Binding-site contacts:
Ligand atom O2' contacts residue ILE133 of chain 1.B at 3.8 Å.
Ligand atom N7 contacts residue CYS191 of chain 1.B at 3.5 Å (h-bond).
Ligand atom C4 contacts residue LEU182 of chain 1.B at 3.4 Å (hydrophobic).
Ligand atom C2 contacts residue ILE133 of chain 1.B at 3.4 Å (hydrophobic).
Ligand atom N3 contacts residue ASP132 of chain 1.B at 3.7 Å.
Ligand atom C2 contacts residue CYS131 of chain 1.B at 3.2 Å (hydrophobic).
Ligand atom C5 contacts residue ILE133 of chain 1.B at 3.5 Å (hydrophobic).
Ligand atom N6 contacts residue PRO190 of chain 1.B at 3.1 Å (h-bond).
Ligand atom O2' contacts residue ASP132 of chain 1.B at 2.5 Å (salt-bridge).
Ligand atom C2' contacts residue ASP132 of chain 1.B at 3.5 Å.
Ligand atom N9 contacts residue LEU182 of chain 1.B at 3.7 Å.
Ligand atom N3 contacts residue CYS131 of chain 1.B at 3.7 Å.
Ligand atom N1 contacts residue ILE133 of chain 1.B at 3.8 Å.
Ligand atom C2 contacts residue ASN162 of chain 1.B at 3.7 Å.
Ligand atom O5' contacts residue ALA183 of chain 1.B at 3.6 Å (h-bond).
Ligand atom O2' contacts residue GLN57 of chain 1.B at 3.0 Å (h-bond).
Ligand atom C3' contacts residue ASP132 of chain 1.B at 3.6 Å.
Ligand atom N6 contacts residue ASP163 of chain 1.B at 2.9 Å (salt-bridge).
Ligand atom C8 contacts residue CYS191 of chain 1.B at 3.7 Å (hydrophobic).
Ligand atom C5 contacts residue LEU182 of chain 1.B at 3.5 Å (hydrophobic).
Ligand atom C8 contacts residue ILE133 of chain 1.B at 3.8 Å (hydrophobic).
Ligand atom N3 contacts residue GLY109 of chain 1.B at 3.6 Å.
Ligand atom C5' contacts residue ASP181 of chain 1.B at 3.6 Å.
Ligand atom C2' contacts residue GLN57 of chain 1.B at 3.7 Å.
Ligand atom C6 contacts residue ILE133 of chain 1.B at 3.8 Å (hydrophobic).
Ligand atom C2 contacts residue ALA164 of chain 1.B at 3.7 Å (hydrophobic).
Ligand atom N9 contacts residue ILE133 of chain 1.B at 3.6 Å.
Ligand atom C1' contacts residue ASP132 of chain 1.B at 3.4 Å.
Ligand atom C2 contacts residue GLY109 of chain 1.B at 3.8 Å.
Ligand atom C4 contacts residue ILE133 of chain 1.B at 3.5 Å (hydrophobic).
Ligand atom N3 contacts residue LEU182 of chain 1.B at 3.6 Å.
Ligand atom N7 contacts residue ILE133 of chain 1.B at 3.7 Å.
Ligand atom C4' contacts residue ASP132 of chain 1.B at 3.8 Å.
Ligand atom O3' contacts residue ASP132 of chain 1.B at 2.6 Å (salt-bridge).
Ligand atom N6 contacts residue LEU194 of chain 1.B at 3.5 Å.
Ligand atom N1 contacts residue ALA164 of chain 1.B at 3.0 Å (h-bond).
Ligand atom O3' contacts residue VAL137 of chain 1.B at 3.8 Å.
Ligand atom N1 contacts residue ASP163 of chain 1.B at 3.7 Å.
Ligand atom O2' contacts residue ASP134 of chain 1.B at 3.5 Å.
Ligand atom N3 contacts residue ILE133 of chain 1.B at 3.2 Å (h-bond).

The protein below binds the small molecule below.
Small molecule (SMILES): Nc1ncnc2c1ncn2[C@@H]1O[C@H](CO)[C@@H](O)[C@H]1O

Sequence of chain 1.B:
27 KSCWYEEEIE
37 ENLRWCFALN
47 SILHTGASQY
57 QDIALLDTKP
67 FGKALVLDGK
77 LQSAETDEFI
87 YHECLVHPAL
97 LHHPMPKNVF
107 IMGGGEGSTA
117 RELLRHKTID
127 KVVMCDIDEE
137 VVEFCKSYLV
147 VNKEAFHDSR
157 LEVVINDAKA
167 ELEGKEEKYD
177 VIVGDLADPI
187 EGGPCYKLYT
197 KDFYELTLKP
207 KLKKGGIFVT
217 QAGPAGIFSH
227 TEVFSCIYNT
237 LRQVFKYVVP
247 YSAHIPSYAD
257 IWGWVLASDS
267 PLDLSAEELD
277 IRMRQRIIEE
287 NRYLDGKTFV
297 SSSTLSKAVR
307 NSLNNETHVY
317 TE